Binding-site contacts:
Ligand atom C3 contacts residue GLN261 of chain 1.A at 3.6 Å.
Ligand atom C8 contacts residue GLN261 of chain 1.A at 3.6 Å.
Ligand atom C5 contacts residue ASN263 of chain 1.A at 3.8 Å.
Ligand atom C1 contacts residue VAL412 of chain 1.A at 4.5 Å (hydrophobic).
Ligand atom C2 contacts residue GLN261 of chain 1.A at 3.6 Å.
Ligand atom C7 contacts residue ASN263 of chain 1.A at 3.4 Å.
Ligand atom C1 contacts residue GLN261 of chain 1.A at 3.8 Å.
Ligand atom O7 contacts residue ASN299 of chain 1.A at 4.0 Å.
Ligand atom C7 contacts residue GLN261 of chain 1.A at 4.0 Å.
Ligand atom C8 contacts residue SER301 of chain 1.A at 3.9 Å.
Ligand atom O7 contacts residue ASN263 of chain 1.A at 3.6 Å (h-bond).
Ligand atom C1 contacts residue ASN263 of chain 1.A at 1.5 Å.
Ligand atom C3 contacts residue ASN263 of chain 1.A at 3.9 Å.
Ligand atom C7 contacts residue ASN299 of chain 1.A at 4.3 Å.
Ligand atom C8 contacts residue ASN263 of chain 1.A at 3.8 Å.
Ligand atom C2 contacts residue ASN263 of chain 1.A at 2.5 Å.
Ligand atom C8 contacts residue VAL300 of chain 1.A at 3.9 Å (hydrophobic).
Ligand atom O3 contacts residue GLN261 of chain 1.A at 4.2 Å.
Ligand atom C8 contacts residue ASN299 of chain 1.A at 3.5 Å.
Ligand atom C4 contacts residue ASN263 of chain 1.A at 4.3 Å.
Ligand atom N2 contacts residue ASN263 of chain 1.A at 3.0 Å (h-bond).
Ligand atom N2 contacts residue GLN261 of chain 1.A at 3.0 Å (h-bond).
Ligand atom O5 contacts residue ASN263 of chain 1.A at 2.5 Å (h-bond).

Sequence of chain 1.A:
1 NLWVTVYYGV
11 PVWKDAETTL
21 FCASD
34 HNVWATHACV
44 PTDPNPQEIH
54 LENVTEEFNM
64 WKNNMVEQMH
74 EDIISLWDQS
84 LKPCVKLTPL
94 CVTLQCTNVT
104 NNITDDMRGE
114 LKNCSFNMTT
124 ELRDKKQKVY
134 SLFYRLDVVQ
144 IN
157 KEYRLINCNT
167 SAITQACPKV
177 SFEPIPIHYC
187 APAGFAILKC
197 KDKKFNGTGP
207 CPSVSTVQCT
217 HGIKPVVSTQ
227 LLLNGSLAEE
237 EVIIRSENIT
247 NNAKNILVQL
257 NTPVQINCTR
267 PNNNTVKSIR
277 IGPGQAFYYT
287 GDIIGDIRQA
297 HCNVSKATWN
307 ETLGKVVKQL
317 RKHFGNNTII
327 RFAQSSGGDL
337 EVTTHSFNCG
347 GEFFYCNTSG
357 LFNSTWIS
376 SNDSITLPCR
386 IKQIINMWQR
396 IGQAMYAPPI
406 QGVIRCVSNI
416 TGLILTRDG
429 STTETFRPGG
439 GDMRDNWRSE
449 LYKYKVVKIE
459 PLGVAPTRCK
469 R

This small molecule binds to this protein.
Small molecule (SMILES): CC(=O)N[C@@H]1[C@@H](O)[C@H](O)[C@@H](CO)O[C@H]1O